Binding-site contacts:
Ligand atom N2 contacts residue ASN477 of chain 1.A at 2.9 Å (h-bond).
Ligand atom O5 contacts residue LEU480 of chain 1.A at 4.1 Å.
Ligand atom C1 contacts residue ASN477 of chain 1.A at 1.4 Å.
Ligand atom C7 contacts residue ASN477 of chain 1.A at 4.0 Å.
Ligand atom O5 contacts residue THR479 of chain 1.A at 4.2 Å.
Ligand atom O6 contacts residue LEU480 of chain 1.A at 4.3 Å.
Ligand atom C4 contacts residue ASN477 of chain 1.A at 4.2 Å.
Ligand atom C6 contacts residue LEU480 of chain 1.A at 4.3 Å (hydrophobic).
Ligand atom C3 contacts residue ASN477 of chain 1.A at 3.8 Å.
Ligand atom C6 contacts residue THR479 of chain 1.A at 4.0 Å.
Ligand atom C5 contacts residue ASN477 of chain 1.A at 3.6 Å.
Ligand atom O5 contacts residue ASN477 of chain 1.A at 2.3 Å (h-bond).
Ligand atom C2 contacts residue ASN477 of chain 1.A at 2.5 Å.
Ligand atom C5 contacts residue THR479 of chain 1.A at 4.3 Å.

Sequence of chain 1.A:
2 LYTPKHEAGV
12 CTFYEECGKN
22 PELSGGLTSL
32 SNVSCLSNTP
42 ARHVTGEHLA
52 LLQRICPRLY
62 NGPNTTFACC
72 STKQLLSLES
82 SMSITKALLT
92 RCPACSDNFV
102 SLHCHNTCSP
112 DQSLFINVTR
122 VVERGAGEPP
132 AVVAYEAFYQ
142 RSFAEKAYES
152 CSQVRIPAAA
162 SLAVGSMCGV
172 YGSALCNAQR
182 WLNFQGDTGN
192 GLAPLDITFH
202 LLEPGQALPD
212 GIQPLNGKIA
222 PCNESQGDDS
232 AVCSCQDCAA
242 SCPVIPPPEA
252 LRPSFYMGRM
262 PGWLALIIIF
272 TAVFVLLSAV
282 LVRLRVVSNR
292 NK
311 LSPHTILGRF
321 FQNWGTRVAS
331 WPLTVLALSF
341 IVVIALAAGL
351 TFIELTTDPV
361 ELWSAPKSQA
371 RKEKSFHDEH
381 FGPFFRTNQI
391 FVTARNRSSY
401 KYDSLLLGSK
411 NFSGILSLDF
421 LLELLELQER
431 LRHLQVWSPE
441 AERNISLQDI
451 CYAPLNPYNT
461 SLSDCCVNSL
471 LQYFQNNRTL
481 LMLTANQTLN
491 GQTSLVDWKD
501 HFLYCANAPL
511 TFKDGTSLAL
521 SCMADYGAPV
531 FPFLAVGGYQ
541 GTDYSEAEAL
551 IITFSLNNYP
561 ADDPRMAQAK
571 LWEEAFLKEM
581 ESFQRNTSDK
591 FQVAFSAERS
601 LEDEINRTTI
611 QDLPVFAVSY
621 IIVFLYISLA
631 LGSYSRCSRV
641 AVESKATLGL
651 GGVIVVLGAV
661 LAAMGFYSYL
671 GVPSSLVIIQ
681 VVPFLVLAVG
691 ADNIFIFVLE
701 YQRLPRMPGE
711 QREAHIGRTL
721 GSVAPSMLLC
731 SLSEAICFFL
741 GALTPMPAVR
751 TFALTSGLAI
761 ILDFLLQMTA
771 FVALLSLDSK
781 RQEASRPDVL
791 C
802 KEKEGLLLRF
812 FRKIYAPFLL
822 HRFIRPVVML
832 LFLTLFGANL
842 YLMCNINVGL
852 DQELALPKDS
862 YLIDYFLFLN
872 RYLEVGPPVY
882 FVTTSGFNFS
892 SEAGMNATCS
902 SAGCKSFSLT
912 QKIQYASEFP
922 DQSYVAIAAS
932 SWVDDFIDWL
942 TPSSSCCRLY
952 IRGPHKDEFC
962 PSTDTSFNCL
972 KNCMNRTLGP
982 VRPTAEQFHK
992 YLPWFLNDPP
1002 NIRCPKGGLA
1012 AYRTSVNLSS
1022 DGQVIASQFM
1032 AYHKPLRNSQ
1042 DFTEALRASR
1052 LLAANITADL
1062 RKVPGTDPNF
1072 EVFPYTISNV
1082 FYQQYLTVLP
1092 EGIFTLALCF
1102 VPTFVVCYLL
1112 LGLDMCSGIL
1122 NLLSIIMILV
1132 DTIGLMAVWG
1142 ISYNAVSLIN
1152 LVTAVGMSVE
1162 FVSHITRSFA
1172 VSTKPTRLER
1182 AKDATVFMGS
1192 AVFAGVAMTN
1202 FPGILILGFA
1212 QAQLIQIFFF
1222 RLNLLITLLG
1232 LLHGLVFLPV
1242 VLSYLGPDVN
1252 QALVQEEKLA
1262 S

This small molecule binds to this protein.
Small molecule (SMILES): CC(=O)N[C@H]1[C@H](O[C@H]2[C@H](O)[C@@H](NC(C)=O)CO[C@@H]2CO)O[C@H](CO)[C@@H](O)[C@@H]1O